Sequence of chain 7.A:
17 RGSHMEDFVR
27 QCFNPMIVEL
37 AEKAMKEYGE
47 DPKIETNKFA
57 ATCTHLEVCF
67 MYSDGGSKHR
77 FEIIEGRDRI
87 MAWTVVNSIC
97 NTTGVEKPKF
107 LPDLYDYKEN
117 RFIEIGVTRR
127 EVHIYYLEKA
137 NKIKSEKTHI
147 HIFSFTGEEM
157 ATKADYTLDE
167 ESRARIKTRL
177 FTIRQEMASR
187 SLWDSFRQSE

Binding-site contacts:
Ligand atom O03 contacts residue PHE66 of chain 7.A at 4.5 Å.
Ligand atom C33 contacts residue ILE79 of chain 7.A at 3.9 Å (hydrophobic).
Ligand atom C36 contacts residue ARG83 of chain 7.A at 4.0 Å.
Ligand atom C37 contacts residue ILE79 of chain 7.A at 4.2 Å (hydrophobic).
Ligand atom C05 contacts residue ILE79 of chain 7.A at 4.4 Å (hydrophobic).
Ligand atom C05 contacts residue MET32 of chain 7.A at 4.2 Å (hydrophobic).
Ligand atom C06 contacts residue MET32 of chain 7.A at 3.5 Å (hydrophobic).
Ligand atom C08 contacts residue MET32 of chain 7.A at 4.2 Å (hydrophobic).
Ligand atom C34 contacts residue PHE66 of chain 7.A at 3.8 Å (hydrophobic).
Ligand atom C27 contacts residue PHE66 of chain 7.A at 3.9 Å (hydrophobic).
Ligand atom C35 contacts residue ARG83 of chain 7.A at 4.4 Å.
Ligand atom O03 contacts residue MET32 of chain 7.A at 4.1 Å.
Ligand atom C26 contacts residue PHE66 of chain 7.A at 3.7 Å (hydrophobic).
Ligand atom C35 contacts residue GLY82 of chain 7.A at 4.0 Å.
Ligand atom C35 contacts residue ILE79 of chain 7.A at 4.2 Å (hydrophobic).
Ligand atom C29 contacts residue PHE66 of chain 7.A at 4.3 Å (hydrophobic).
Ligand atom C36 contacts residue GLU81 of chain 7.A at 4.3 Å.
Ligand atom C04 contacts residue PHE66 of chain 7.A at 4.4 Å (hydrophobic).
Ligand atom C36 contacts residue ILE79 of chain 7.A at 4.1 Å (hydrophobic).
Ligand atom C34 contacts residue LEU36 of chain 7.A at 4.3 Å (hydrophobic).
Ligand atom C07 contacts residue MET32 of chain 7.A at 4.5 Å (hydrophobic).
Ligand atom C35 contacts residue GLU81 of chain 7.A at 3.7 Å.
Ligand atom N04 contacts residue PHE66 of chain 7.A at 4.2 Å.
Ligand atom C06 contacts residue PHE66 of chain 7.A at 4.1 Å (hydrophobic).
Ligand atom C04 contacts residue MET32 of chain 7.A at 3.6 Å (hydrophobic).
Ligand atom O06 contacts residue ARG83 of chain 7.A at 4.1 Å.
Ligand atom C28 contacts residue PHE66 of chain 7.A at 3.8 Å (hydrophobic).
Ligand atom C35 contacts residue PHE66 of chain 7.A at 4.0 Å (hydrophobic).
Ligand atom O06 contacts residue ILE79 of chain 7.A at 3.8 Å.
Ligand atom C27 contacts residue MET67 of chain 7.A at 4.4 Å (hydrophobic).

This small molecule binds to this protein.
Small molecule (SMILES): C[C@H](C[C@@H](C[C@H](C[C@@H](C[C@@H](CCN1CCCC1=O)N1CCCC1=O)N1CCCC1=O)N1CCCC1=O)N1CCCC1=O)N1CCCC1=O